The protein below binds the small molecule below.
Small molecule (SMILES): CCN(CC)c1ccc2cc(C(=O)NC=CN3C(=O)CCC3=O)c(=O)oc2c1

Binding-site contacts:
Ligand atom O11 contacts residue MET82 of chain 2.C at 4.0 Å.
Ligand atom C12 contacts residue MET82 of chain 2.C at 3.8 Å (hydrophobic).
Ligand atom O5 contacts residue CYS85 of chain 2.C at 3.8 Å.
Ligand atom C3 contacts residue CYS85 of chain 2.C at 3.0 Å (hydrophobic).
Ligand atom C5 contacts residue GLU86 of chain 2.C at 3.6 Å.
Ligand atom C2 contacts residue LEU74 of chain 2.C at 4.2 Å (hydrophobic).
Ligand atom O5 contacts residue GLU87 of chain 2.C at 3.6 Å.
Ligand atom C6 contacts residue GLN116 of chain 2.C at 3.6 Å.
Ligand atom C3 contacts residue MET82 of chain 2.C at 3.7 Å (hydrophobic).
Ligand atom C5 contacts residue LEU120 of chain 2.C at 4.4 Å (hydrophobic).
Ligand atom O5 contacts residue GLU86 of chain 2.C at 3.0 Å (salt-bridge).
Ligand atom C1 contacts residue MET82 of chain 2.C at 4.0 Å (hydrophobic).
Ligand atom C6 contacts residue LEU120 of chain 2.C at 3.6 Å (hydrophobic).
Ligand atom C2 contacts residue MET82 of chain 2.C at 3.4 Å (hydrophobic).
Ligand atom C13 contacts residue MET82 of chain 2.C at 3.5 Å (hydrophobic).
Ligand atom O3 contacts residue CYS85 of chain 2.C at 4.0 Å.
Ligand atom C9 contacts residue GLN116 of chain 2.C at 3.2 Å.
Ligand atom N4 contacts residue CYS85 of chain 2.C at 3.5 Å (h-bond).
Ligand atom N4 contacts residue LEU120 of chain 2.C at 3.7 Å.
Ligand atom N8 contacts residue GLN116 of chain 2.C at 3.6 Å.
Ligand atom C5 contacts residue GLU87 of chain 2.C at 4.2 Å.
Ligand atom C9 contacts residue MET82 of chain 2.C at 4.1 Å (hydrophobic).
Ligand atom C1 contacts residue GLU86 of chain 2.C at 3.5 Å.
Ligand atom C2 contacts residue CYS85 of chain 2.C at 1.8 Å (hydrophobic).
Ligand atom N4 contacts residue MET82 of chain 2.C at 4.3 Å.
Ligand atom C20 contacts residue ILE81 of chain 2.C at 4.0 Å (hydrophobic).
Ligand atom O3 contacts residue LEU120 of chain 2.C at 3.7 Å.
Ligand atom O9 contacts residue LEU107 of chain 2.C at 3.9 Å.
Ligand atom C24 contacts residue MET82 of chain 2.C at 4.0 Å (hydrophobic).
Ligand atom C7 contacts residue GLN116 of chain 2.C at 3.1 Å.
Ligand atom O9 contacts residue GLN116 of chain 2.C at 2.3 Å (h-bond).
Ligand atom C1 contacts residue CYS85 of chain 2.C at 1.8 Å (hydrophobic).
Ligand atom C28 contacts residue MET82 of chain 2.C at 4.2 Å (hydrophobic).
Ligand atom O3 contacts residue MET82 of chain 2.C at 4.0 Å.
Ligand atom C14 contacts residue MET82 of chain 2.C at 3.6 Å (hydrophobic).
Ligand atom C3 contacts residue LEU120 of chain 2.C at 3.7 Å (hydrophobic).
Ligand atom O3 contacts residue GLN116 of chain 2.C at 3.8 Å.
Ligand atom C5 contacts residue CYS85 of chain 2.C at 3.0 Å (hydrophobic).
Ligand atom C2 contacts residue LEU120 of chain 2.C at 4.3 Å (hydrophobic).
Ligand atom N8 contacts residue MET82 of chain 2.C at 4.1 Å.

Sequence of chain 2.C:
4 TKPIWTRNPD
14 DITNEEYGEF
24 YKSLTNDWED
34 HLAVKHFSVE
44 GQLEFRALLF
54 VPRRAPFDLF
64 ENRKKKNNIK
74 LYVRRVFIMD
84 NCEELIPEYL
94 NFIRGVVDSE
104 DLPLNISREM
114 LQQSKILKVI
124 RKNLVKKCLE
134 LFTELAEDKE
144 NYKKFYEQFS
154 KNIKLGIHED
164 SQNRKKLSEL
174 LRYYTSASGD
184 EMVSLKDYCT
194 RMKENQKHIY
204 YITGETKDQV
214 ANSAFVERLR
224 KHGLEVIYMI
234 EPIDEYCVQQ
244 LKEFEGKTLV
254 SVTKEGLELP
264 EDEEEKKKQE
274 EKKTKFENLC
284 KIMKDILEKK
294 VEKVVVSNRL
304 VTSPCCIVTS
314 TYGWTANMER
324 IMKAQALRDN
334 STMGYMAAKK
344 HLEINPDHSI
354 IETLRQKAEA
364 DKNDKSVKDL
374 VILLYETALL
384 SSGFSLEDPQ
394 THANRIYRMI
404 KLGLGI